Sequence of chain 1.D:
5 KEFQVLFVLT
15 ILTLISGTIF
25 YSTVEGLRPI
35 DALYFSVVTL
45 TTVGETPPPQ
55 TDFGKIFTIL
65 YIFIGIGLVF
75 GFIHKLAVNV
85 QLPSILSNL

This protein binds this small molecule.
Small molecule (SMILES): NCC(=O)O

Binding-site contacts:
Ligand atom N contacts residue ILE23 of chain 1.D at 3.6 Å.